This protein binds this small molecule.
Small molecule (SMILES): CC(C)(O)c1cn(-c2ccc(-c3cccc(S(C)(=O)=O)c3)cc2)c(C(C)(C)c2ccccc2Cl)n1

Sequence of chain 2.A:
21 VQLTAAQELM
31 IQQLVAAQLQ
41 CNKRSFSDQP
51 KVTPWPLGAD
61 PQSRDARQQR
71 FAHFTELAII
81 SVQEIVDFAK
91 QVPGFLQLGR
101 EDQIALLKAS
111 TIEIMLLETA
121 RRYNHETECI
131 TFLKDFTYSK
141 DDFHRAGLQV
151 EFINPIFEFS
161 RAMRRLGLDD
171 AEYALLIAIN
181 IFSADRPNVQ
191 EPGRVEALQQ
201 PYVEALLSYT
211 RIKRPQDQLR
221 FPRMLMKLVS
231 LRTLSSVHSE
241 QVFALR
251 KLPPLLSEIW

Sequence of chain 1.A:
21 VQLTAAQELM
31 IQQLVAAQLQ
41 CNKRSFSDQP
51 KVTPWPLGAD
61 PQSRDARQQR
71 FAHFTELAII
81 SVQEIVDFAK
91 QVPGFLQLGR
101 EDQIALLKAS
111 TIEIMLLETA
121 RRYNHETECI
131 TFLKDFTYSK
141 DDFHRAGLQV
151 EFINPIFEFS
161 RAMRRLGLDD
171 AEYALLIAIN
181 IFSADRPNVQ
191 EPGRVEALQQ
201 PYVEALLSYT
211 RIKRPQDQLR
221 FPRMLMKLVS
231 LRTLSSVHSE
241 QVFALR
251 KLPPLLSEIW

Binding-site contacts:
Ligand atom C13 contacts residue LEU148 of chain 2.A at 3.7 Å (hydrophobic).
Ligand atom C8 contacts residue LEU148 of chain 2.A at 3.7 Å (hydrophobic).
Ligand atom C9 contacts residue ILE156 of chain 2.A at 3.8 Å (hydrophobic).
Ligand atom C25 contacts residue GLU84 of chain 2.A at 3.4 Å.
Ligand atom C22 contacts residue PHE132 of chain 2.A at 3.8 Å (hydrophobic).
Ligand atom O3 contacts residue LEU133 of chain 2.A at 3.6 Å.
Ligand atom C20 contacts residue PHE132 of chain 2.A at 3.6 Å (hydrophobic).
Ligand atom C13 contacts residue PHE71 of chain 2.A at 3.6 Å (hydrophobic).
Ligand atom CL1 contacts residue HIS238 of chain 2.A at 3.7 Å.
Ligand atom C15 contacts residue ALA78 of chain 2.A at 3.7 Å (hydrophobic).
Ligand atom C27 contacts residue ALA78 of chain 2.A at 3.4 Å (hydrophobic).
Ligand atom C18 contacts residue PHE132 of chain 2.A at 3.8 Å (hydrophobic).
Ligand atom O1 contacts residue LEU245 of chain 1.A at 3.8 Å.
Ligand atom C4 contacts residue ILE156 of chain 2.A at 3.7 Å (hydrophobic).
Ligand atom C23 contacts residue ARG122 of chain 2.A at 3.4 Å.
Ligand atom C23 contacts residue PHE132 of chain 2.A at 3.8 Å (hydrophobic).
Ligand atom O1 contacts residue THR75 of chain 2.A at 3.3 Å (h-bond).
Ligand atom C16 contacts residue ALA78 of chain 2.A at 3.7 Å (hydrophobic).
Ligand atom O2 contacts residue PHE132 of chain 2.A at 3.7 Å.
Ligand atom C25 contacts residue LEU77 of chain 2.A at 3.7 Å (hydrophobic).
Ligand atom O3 contacts residue LEU77 of chain 2.A at 3.2 Å.
Ligand atom C15 contacts residue PHE74 of chain 2.A at 3.6 Å (hydrophobic).
Ligand atom C21 contacts residue PHE132 of chain 2.A at 3.6 Å (hydrophobic).
Ligand atom C21 contacts residue THR119 of chain 2.A at 3.4 Å.
Ligand atom C3 contacts residue THR119 of chain 2.A at 3.4 Å.
Ligand atom C26 contacts residue LEU77 of chain 2.A at 3.4 Å (hydrophobic).
Ligand atom C22 contacts residue THR119 of chain 2.A at 3.7 Å.
Ligand atom C2 contacts residue MET115 of chain 2.A at 3.7 Å (hydrophobic).
Ligand atom C26 contacts residue PHE132 of chain 2.A at 3.6 Å (hydrophobic).
Ligand atom O3 contacts residue PHE132 of chain 2.A at 3.6 Å.
Ligand atom C28 contacts residue MET115 of chain 2.A at 3.6 Å (hydrophobic).
Ligand atom C21 contacts residue MET115 of chain 2.A at 3.8 Å (hydrophobic).
Ligand atom C17 contacts residue PHE74 of chain 2.A at 3.6 Å (hydrophobic).
Ligand atom C2 contacts residue LEU116 of chain 2.A at 3.5 Å (hydrophobic).
Ligand atom O2 contacts residue LEU133 of chain 2.A at 2.7 Å (h-bond).
Ligand atom O2 contacts residue ARG122 of chain 2.A at 2.9 Å (salt-bridge).
Ligand atom C22 contacts residue GLU118 of chain 2.A at 3.8 Å.
Ligand atom C24 contacts residue PHE132 of chain 2.A at 3.6 Å (hydrophobic).
Ligand atom C25 contacts residue ILE80 of chain 2.A at 3.6 Å (hydrophobic).
Ligand atom C25 contacts residue SER81 of chain 2.A at 3.6 Å.